Sequence of chain 1.C:
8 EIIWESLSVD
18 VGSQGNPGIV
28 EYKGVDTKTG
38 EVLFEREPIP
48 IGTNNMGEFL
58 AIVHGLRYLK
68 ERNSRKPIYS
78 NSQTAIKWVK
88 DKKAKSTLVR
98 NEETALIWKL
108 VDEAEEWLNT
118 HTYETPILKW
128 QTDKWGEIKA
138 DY

Binding-site contacts:
Ligand atom C4' contacts residue ASN78 of chain 1.C at 3.5 Å.
Ligand atom N4 contacts residue DG3 of chain 1.B at 2.8 Å (h-bond).
Ligand atom N6 contacts residue DT2 of chain 1.B at 3.0 Å (h-bond).
Ligand atom N6 contacts residue T5S4 of chain 1.B at 3.0 Å (h-bond).
Ligand atom N1 contacts residue DT2 of chain 1.B at 2.8 Å (h-bond).
Ligand atom O2 contacts residue DG6 of chain 1.B at 2.9 Å (h-bond).
Ligand atom O3' contacts residue GLU55 of chain 1.C at 3.3 Å (salt-bridge).
Ligand atom O3' contacts residue MG1 of chain 1.D at 2.5 Å.
Ligand atom C6 contacts residue DG3 of chain 1.B at 3.4 Å.
Ligand atom C4' contacts residue GLN80 of chain 1.C at 3.3 Å.
Ligand atom C4 contacts residue DG6 of chain 1.B at 3.4 Å.
Ligand atom O6 contacts residue DC5 of chain 1.B at 2.8 Å (h-bond).
Ligand atom O2' contacts residue ASN78 of chain 1.C at 2.7 Å (h-bond).
Ligand atom N2 contacts residue DG6 of chain 1.B at 3.3 Å.
Ligand atom O3' contacts residue LYS126 of chain 1.C at 2.9 Å (salt-bridge).
Ligand atom O5' contacts residue ASN78 of chain 1.C at 3.0 Å (h-bond).
Ligand atom O4' contacts residue GLN80 of chain 1.C at 3.0 Å (h-bond).
Ligand atom N1 contacts residue T5S4 of chain 1.B at 2.8 Å (h-bond).
Ligand atom N3 contacts residue DG6 of chain 1.B at 2.9 Å (h-bond).
Ligand atom C2 contacts residue DC5 of chain 1.B at 3.4 Å.
Ligand atom N1 contacts residue DG3 of chain 1.B at 3.4 Å.
Ligand atom O2' contacts residue GLN80 of chain 1.C at 3.5 Å (h-bond).
Ligand atom N1 contacts residue DC5 of chain 1.B at 2.9 Å (h-bond).
Ligand atom C2 contacts residue DG6 of chain 1.B at 3.4 Å.
Ligand atom N3 contacts residue DG3 of chain 1.B at 3.4 Å.
Ligand atom OP1 contacts residue THR129 of chain 1.C at 2.5 Å (h-bond).
Ligand atom N4 contacts residue DG6 of chain 1.B at 2.8 Å (h-bond).
Ligand atom O2' contacts residue GLN80 of chain 1.C at 3.0 Å (h-bond).
Ligand atom C2 contacts residue ASN51 of chain 1.C at 3.4 Å.
Ligand atom N3 contacts residue ASN51 of chain 1.C at 3.0 Å (h-bond).
Ligand atom C2 contacts residue T5S4 of chain 1.B at 3.5 Å.
Ligand atom N2 contacts residue DC5 of chain 1.B at 2.8 Å (h-bond).
Ligand atom O3' contacts residue ASN78 of chain 1.C at 3.4 Å (h-bond).
Ligand atom O2' contacts residue GLU55 of chain 1.C at 2.9 Å (salt-bridge).
Ligand atom N3 contacts residue DG3 of chain 1.B at 2.8 Å (h-bond).
Ligand atom N3 contacts residue DG6 of chain 1.B at 3.2 Å (h-bond).
Ligand atom OP1 contacts residue ASN78 of chain 1.C at 3.4 Å.
Ligand atom OP1 contacts residue LYS126 of chain 1.C at 2.9 Å (salt-bridge).
Ligand atom O3' contacts residue ASN78 of chain 1.C at 3.4 Å (h-bond).
Ligand atom O2 contacts residue DG3 of chain 1.B at 2.9 Å (h-bond).

A small-molecule ligand and the protein it binds are described below.
Small molecule (SMILES): Nc1ccn([C@@H]2O[C@H](CO[P](=O)(O)O[C@H]3[C@@H](O)[C@H](n4ccc(=O)[nH]c4=O)O[C@@H]3CO)[C@@H](O[P](=O)(O)OC[C@H]3O[C@@H](n4cnc5c(=O)nc(N)[nH]c54)[C@H](O)[C@@H]3O[P](=O)(O)OC[C@H]3O[C@@H](n4cnc5c(N)ncnc54)[C@H](O)[C@@H]3O[P](=O)(O)OC[C@H]3O[C@@H](n4ccc(N)nc4=O)[C@H](O)[C@@H]3O[P](=O)(O)OC[C@H]3O[C@@H](n4cnc5c(N)ncnc54)[C@H](O)[C@@H]3O)[C@H]2O)c(=O)n1